The protein below binds the small molecule below.
Small molecule (SMILES): CC(=O)N[C@H]1[C@H]([C@H](O)[C@H](O)CO)OC(C(=O)O)=C[C@@H]1N

Binding-site contacts:
Ligand atom C3 contacts residue GLU38 of chain 2.A at 3.5 Å.
Ligand atom C8 contacts residue ARG212 of chain 2.A at 3.6 Å.
Ligand atom O1A contacts residue ARG290 of chain 2.A at 2.8 Å (salt-bridge).
Ligand atom O10 contacts residue ARG71 of chain 2.A at 2.8 Å (salt-bridge).
Ligand atom C11 contacts residue ARG144 of chain 2.A at 4.0 Å.
Ligand atom O9 contacts residue ARG144 of chain 2.A at 3.5 Å (salt-bridge).
Ligand atom C8 contacts residue GLU196 of chain 2.A at 3.6 Å.
Ligand atom C6 contacts residue GLU197 of chain 2.A at 3.6 Å.
Ligand atom C6 contacts residue TYR324 of chain 2.A at 3.7 Å (hydrophobic).
Ligand atom O8 contacts residue GLU197 of chain 2.A at 3.8 Å.
Ligand atom C11 contacts residue ILE142 of chain 2.A at 3.8 Å (hydrophobic).
Ligand atom C4 contacts residue GLU38 of chain 2.A at 3.6 Å.
Ligand atom C3 contacts residue TYR324 of chain 2.A at 3.0 Å (hydrophobic).
Ligand atom O8 contacts residue ARG212 of chain 2.A at 3.4 Å.
Ligand atom O1B contacts residue ARG290 of chain 2.A at 2.9 Å (salt-bridge).
Ligand atom C1 contacts residue ARG290 of chain 2.A at 3.5 Å.
Ligand atom C1 contacts residue TYR324 of chain 2.A at 3.0 Å (hydrophobic).
Ligand atom C3 contacts residue ARG37 of chain 2.A at 3.9 Å.
Ligand atom C10 contacts residue ARG71 of chain 2.A at 3.9 Å.
Ligand atom O10 contacts residue ASP70 of chain 2.A at 3.6 Å.
Ligand atom O9 contacts residue GLU196 of chain 2.A at 2.6 Å (salt-bridge).
Ligand atom C4 contacts residue TYR324 of chain 2.A at 3.6 Å (hydrophobic).
Ligand atom N4 contacts residue GLU38 of chain 2.A at 3.0 Å (salt-bridge).
Ligand atom C9 contacts residue ALA166 of chain 2.A at 3.6 Å (hydrophobic).
Ligand atom O1A contacts residue TYR324 of chain 2.A at 3.4 Å (h-bond).
Ligand atom C9 contacts residue ASN214 of chain 2.A at 4.0 Å.
Ligand atom O8 contacts residue GLU196 of chain 2.A at 2.7 Å (salt-bridge).
Ligand atom C1 contacts residue ARG37 of chain 2.A at 3.9 Å.
Ligand atom C4 contacts residue ASP70 of chain 2.A at 3.6 Å.
Ligand atom C11 contacts residue TRP98 of chain 2.A at 3.6 Å (hydrophobic).
Ligand atom C9 contacts residue GLU196 of chain 2.A at 3.4 Å.
Ligand atom O9 contacts residue ALA166 of chain 2.A at 3.2 Å.
Ligand atom O1B contacts residue ARG37 of chain 2.A at 2.7 Å (salt-bridge).
Ligand atom O1A contacts residue ARG212 of chain 2.A at 3.4 Å (salt-bridge).
Ligand atom N4 contacts residue ASP70 of chain 2.A at 2.8 Å (salt-bridge).
Ligand atom C2 contacts residue TYR324 of chain 2.A at 2.7 Å (hydrophobic).
Ligand atom O6 contacts residue ARG212 of chain 2.A at 4.0 Å.
Ligand atom C3 contacts residue ASP70 of chain 2.A at 3.5 Å.
Ligand atom O1B contacts residue TYR324 of chain 2.A at 3.5 Å (h-bond).
Ligand atom O6 contacts residue TYR324 of chain 2.A at 3.3 Å (h-bond).

Sequence of chain 2.A:
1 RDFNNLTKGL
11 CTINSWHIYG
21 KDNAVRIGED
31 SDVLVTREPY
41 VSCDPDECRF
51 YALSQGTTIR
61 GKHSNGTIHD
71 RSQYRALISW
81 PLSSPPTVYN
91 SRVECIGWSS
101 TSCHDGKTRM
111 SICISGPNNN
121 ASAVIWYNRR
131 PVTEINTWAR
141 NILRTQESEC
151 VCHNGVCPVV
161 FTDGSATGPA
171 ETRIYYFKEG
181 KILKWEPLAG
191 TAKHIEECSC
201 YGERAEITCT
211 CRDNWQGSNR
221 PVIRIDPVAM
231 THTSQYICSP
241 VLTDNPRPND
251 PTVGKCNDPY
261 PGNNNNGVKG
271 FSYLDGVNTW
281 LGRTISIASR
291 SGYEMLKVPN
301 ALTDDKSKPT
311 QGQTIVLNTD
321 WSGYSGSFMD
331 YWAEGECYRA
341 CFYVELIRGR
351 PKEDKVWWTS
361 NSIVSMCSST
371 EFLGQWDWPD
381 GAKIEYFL